Sequence of chain 2.A:
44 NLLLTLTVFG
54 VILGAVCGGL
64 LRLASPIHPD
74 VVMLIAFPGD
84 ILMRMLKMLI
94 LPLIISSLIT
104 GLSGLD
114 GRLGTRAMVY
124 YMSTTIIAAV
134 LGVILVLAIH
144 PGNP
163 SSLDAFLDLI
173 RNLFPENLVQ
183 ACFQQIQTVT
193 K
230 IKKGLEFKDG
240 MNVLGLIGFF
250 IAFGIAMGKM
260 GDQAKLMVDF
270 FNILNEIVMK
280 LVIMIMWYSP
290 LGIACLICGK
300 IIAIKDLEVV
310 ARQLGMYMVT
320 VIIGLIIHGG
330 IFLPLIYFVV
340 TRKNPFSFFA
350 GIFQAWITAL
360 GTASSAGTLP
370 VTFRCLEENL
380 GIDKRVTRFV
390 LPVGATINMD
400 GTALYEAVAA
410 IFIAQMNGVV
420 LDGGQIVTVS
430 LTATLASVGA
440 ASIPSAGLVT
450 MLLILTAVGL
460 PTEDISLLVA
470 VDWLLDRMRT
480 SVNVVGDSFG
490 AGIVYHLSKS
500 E

The protein below binds the small molecule below.
Small molecule (SMILES): CC(C)CCC[C@@H](C)[C@H]1CC[C@H]2[C@@H]3CC=C4C[C@@H](O)CC[C@]4(C)[C@H]3CC[C@]12C

Binding-site contacts:
Ligand atom C12 contacts residue LEU49 of chain 2.A at 3.8 Å (hydrophobic).
Ligand atom C3 contacts residue TRP286 of chain 2.A at 3.4 Å (hydrophobic).
Ligand atom C23 contacts residue LEU290 of chain 2.A at 3.6 Å (hydrophobic).
Ligand atom C14 contacts residue TRP286 of chain 2.A at 4.4 Å (hydrophobic).
Ligand atom C26 contacts residue LEU290 of chain 2.A at 4.2 Å (hydrophobic).
Ligand atom C7 contacts residue PC11 of chain 2.G at 4.0 Å.
Ligand atom C1 contacts residue TRP286 of chain 2.A at 3.4 Å (hydrophobic).
Ligand atom C9 contacts residue TRP286 of chain 2.A at 3.8 Å (hydrophobic).
Ligand atom C2 contacts residue TRP286 of chain 2.A at 3.6 Å (hydrophobic).
Ligand atom C16 contacts residue TRP286 of chain 2.A at 4.5 Å (hydrophobic).
Ligand atom C11 contacts residue LEU49 of chain 2.A at 4.0 Å (hydrophobic).
Ligand atom C6 contacts residue PC11 of chain 2.G at 4.4 Å.
Ligand atom C27 contacts residue PC11 of chain 2.G at 3.7 Å.
Ligand atom C25 contacts residue PC11 of chain 2.G at 4.2 Å.
Ligand atom C17 contacts residue TRP286 of chain 2.A at 4.2 Å (hydrophobic).
Ligand atom C11 contacts residue TRP286 of chain 2.A at 4.3 Å (hydrophobic).
Ligand atom C4 contacts residue TRP286 of chain 2.A at 4.0 Å (hydrophobic).
Ligand atom C26 contacts residue TYR287 of chain 2.A at 4.2 Å (hydrophobic).
Ligand atom C7 contacts residue TRP286 of chain 2.A at 3.9 Å (hydrophobic).
Ligand atom C15 contacts residue PC11 of chain 2.G at 3.5 Å.
Ligand atom C25 contacts residue LEU290 of chain 2.A at 4.5 Å (hydrophobic).
Ligand atom C2 contacts residue LEU45 of chain 2.A at 3.8 Å (hydrophobic).
Ligand atom C16 contacts residue PC11 of chain 2.G at 3.6 Å.
Ligand atom O1 contacts residue TRP286 of chain 2.A at 4.4 Å.
Ligand atom C24 contacts residue LEU290 of chain 2.A at 4.2 Å (hydrophobic).
Ligand atom C1 contacts residue LEU45 of chain 2.A at 3.5 Å (hydrophobic).
Ligand atom C5 contacts residue TRP286 of chain 2.A at 3.8 Å (hydrophobic).
Ligand atom C25 contacts residue TYR287 of chain 2.A at 4.4 Å (hydrophobic).
Ligand atom C6 contacts residue TRP286 of chain 2.A at 3.6 Å (hydrophobic).
Ligand atom C10 contacts residue TRP286 of chain 2.A at 4.3 Å (hydrophobic).